Binding-site contacts:
Ligand atom N2 contacts residue ASN1134 of chain 1.B at 2.9 Å (h-bond).
Ligand atom C1 contacts residue ASN1134 of chain 1.B at 1.4 Å.
Ligand atom C5 contacts residue ASN1134 of chain 1.B at 3.7 Å.
Ligand atom C8 contacts residue ASN1134 of chain 1.B at 4.5 Å.
Ligand atom O7 contacts residue ASN1134 of chain 1.B at 3.5 Å (h-bond).
Ligand atom C4 contacts residue ASN1134 of chain 1.B at 4.2 Å.
Ligand atom C3 contacts residue ASN1134 of chain 1.B at 3.8 Å.
Ligand atom C7 contacts residue ASN1134 of chain 1.B at 3.4 Å.
Ligand atom C2 contacts residue ASN1134 of chain 1.B at 2.5 Å.
Ligand atom O5 contacts residue ASN1134 of chain 1.B at 2.4 Å (h-bond).

This protein binds this small molecule.
Small molecule (SMILES): CC(=O)N[C@@H]1[C@@H](O)[C@H](O)[C@@H](CO)O[C@H]1O

Sequence of chain 1.B:
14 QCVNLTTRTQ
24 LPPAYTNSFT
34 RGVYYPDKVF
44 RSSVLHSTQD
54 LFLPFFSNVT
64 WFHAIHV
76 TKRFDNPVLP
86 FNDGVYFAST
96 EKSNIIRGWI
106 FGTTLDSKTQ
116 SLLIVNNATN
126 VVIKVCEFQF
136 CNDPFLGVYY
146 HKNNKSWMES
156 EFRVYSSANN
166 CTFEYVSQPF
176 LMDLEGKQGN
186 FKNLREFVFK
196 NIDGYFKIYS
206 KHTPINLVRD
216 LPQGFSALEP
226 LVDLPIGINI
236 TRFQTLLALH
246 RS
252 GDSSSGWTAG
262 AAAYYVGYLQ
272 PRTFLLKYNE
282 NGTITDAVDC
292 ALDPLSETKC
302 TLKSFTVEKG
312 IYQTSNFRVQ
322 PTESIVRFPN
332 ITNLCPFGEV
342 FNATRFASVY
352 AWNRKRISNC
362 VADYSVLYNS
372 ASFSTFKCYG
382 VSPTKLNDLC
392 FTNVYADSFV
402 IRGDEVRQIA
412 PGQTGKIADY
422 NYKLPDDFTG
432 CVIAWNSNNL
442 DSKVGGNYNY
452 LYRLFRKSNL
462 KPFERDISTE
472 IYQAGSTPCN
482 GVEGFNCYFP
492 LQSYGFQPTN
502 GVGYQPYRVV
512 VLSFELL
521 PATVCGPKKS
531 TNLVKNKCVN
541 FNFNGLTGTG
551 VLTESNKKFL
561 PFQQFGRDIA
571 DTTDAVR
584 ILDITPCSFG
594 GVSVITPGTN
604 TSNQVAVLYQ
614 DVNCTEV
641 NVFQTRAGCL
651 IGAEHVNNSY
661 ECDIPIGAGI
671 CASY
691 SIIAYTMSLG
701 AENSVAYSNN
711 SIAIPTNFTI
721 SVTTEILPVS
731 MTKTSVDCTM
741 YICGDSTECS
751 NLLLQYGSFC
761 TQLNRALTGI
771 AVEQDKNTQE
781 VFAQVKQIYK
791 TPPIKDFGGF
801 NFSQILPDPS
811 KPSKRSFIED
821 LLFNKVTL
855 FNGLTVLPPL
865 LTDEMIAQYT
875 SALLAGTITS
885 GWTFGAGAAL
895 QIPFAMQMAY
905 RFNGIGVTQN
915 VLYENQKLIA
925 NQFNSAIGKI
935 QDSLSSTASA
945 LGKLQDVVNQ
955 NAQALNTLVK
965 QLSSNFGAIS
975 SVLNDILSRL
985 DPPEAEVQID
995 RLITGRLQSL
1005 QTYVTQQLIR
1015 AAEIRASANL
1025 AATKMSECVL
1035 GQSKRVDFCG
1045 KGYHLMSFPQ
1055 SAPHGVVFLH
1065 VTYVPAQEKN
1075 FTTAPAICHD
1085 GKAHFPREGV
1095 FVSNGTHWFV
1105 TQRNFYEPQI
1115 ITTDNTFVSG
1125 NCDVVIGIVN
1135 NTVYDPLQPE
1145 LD